Sequence of chain 1.G:
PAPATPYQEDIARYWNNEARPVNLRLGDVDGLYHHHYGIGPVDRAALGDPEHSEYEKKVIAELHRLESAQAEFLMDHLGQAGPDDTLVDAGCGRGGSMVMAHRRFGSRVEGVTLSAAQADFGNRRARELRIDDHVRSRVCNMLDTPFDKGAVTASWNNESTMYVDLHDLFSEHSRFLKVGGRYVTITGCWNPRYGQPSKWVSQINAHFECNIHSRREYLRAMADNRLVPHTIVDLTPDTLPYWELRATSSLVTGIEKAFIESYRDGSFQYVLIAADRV

The small molecule below binds the protein below.
Small molecule (SMILES): CC(C)=CCCC(C)=CCS[P](=O)(O)OP(=O)(O)O

Binding-site contacts:
Ligand atom O3A contacts residue PHE242 of chain 1.G at 3.8 Å.
Ligand atom O1A contacts residue ARG280 of chain 1.G at 2.8 Å (salt-bridge).
Ligand atom C5 contacts residue PHE242 of chain 1.G at 3.7 Å (hydrophobic).
Ligand atom PA contacts residue ARG280 of chain 1.G at 3.6 Å.
Ligand atom O1A contacts residue VAL56 of chain 1.G at 3.6 Å.
Ligand atom C4 contacts residue MET196 of chain 1.G at 3.8 Å (hydrophobic).
Ligand atom PB contacts residue MG1 of chain 1.PA at 3.3 Å.
Ligand atom O3B contacts residue MG1 of chain 1.PA at 2.1 Å.
Ligand atom O2A contacts residue ARG54 of chain 1.G at 2.6 Å (salt-bridge).
Ligand atom O1B contacts residue ARG54 of chain 1.G at 3.5 Å (salt-bridge).
Ligand atom C8 contacts residue GLU193 of chain 1.G at 3.7 Å.
Ligand atom PA contacts residue ASN57 of chain 1.G at 3.8 Å.
Ligand atom C8 contacts residue GLY222 of chain 1.G at 3.8 Å.
Ligand atom O3A contacts residue TYR71 of chain 1.G at 3.0 Å (h-bond).
Ligand atom O1A contacts residue ASN57 of chain 1.G at 3.2 Å (h-bond).
Ligand atom O1B contacts residue MG1 of chain 1.PA at 3.6 Å.
Ligand atom O3A contacts residue ARG280 of chain 1.G at 2.8 Å (salt-bridge).
Ligand atom O2B contacts residue ASN57 of chain 1.G at 3.5 Å (h-bond).
Ligand atom O2A contacts residue VAL56 of chain 1.G at 3.4 Å.
Ligand atom O3B contacts residue HIS69 of chain 1.G at 3.1 Å.
Ligand atom O2B contacts residue ARG54 of chain 1.G at 3.4 Å (salt-bridge).
Ligand atom O2B contacts residue TRP49 of chain 1.G at 3.2 Å.
Ligand atom O2B contacts residue HIS69 of chain 1.G at 2.8 Å (h-bond).
Ligand atom PB contacts residue HIS69 of chain 1.G at 3.7 Å.
Ligand atom C10 contacts residue TRP49 of chain 1.G at 3.5 Å (hydrophobic).
Ligand atom O1A contacts residue TYR71 of chain 1.G at 3.8 Å.
Ligand atom C2 contacts residue TYR71 of chain 1.G at 3.7 Å (hydrophobic).
Ligand atom S1 contacts residue HIS69 of chain 1.G at 3.5 Å (h-bond).
Ligand atom O3B contacts residue HIS70 of chain 1.G at 3.6 Å (h-bond).
Ligand atom O2A contacts residue ASN57 of chain 1.G at 3.0 Å (h-bond).
Ligand atom C9 contacts residue PHE302 of chain 1.G at 3.6 Å (hydrophobic).
Ligand atom O1B contacts residue TYR71 of chain 1.G at 3.6 Å.
Ligand atom C2 contacts residue PHE242 of chain 1.G at 3.7 Å (hydrophobic).
Ligand atom O1A contacts residue MG1 of chain 1.PA at 2.1 Å.
Ligand atom S1 contacts residue TYR71 of chain 1.G at 3.8 Å.
Ligand atom O3B contacts residue ASN57 of chain 1.G at 2.9 Å (h-bond).
Ligand atom C1 contacts residue PHE242 of chain 1.G at 3.5 Å (hydrophobic).
Ligand atom PA contacts residue MG1 of chain 1.PA at 3.3 Å.
Ligand atom C1 contacts residue TYR71 of chain 1.G at 3.7 Å (hydrophobic).
Ligand atom C10 contacts residue TYR197 of chain 1.G at 2.8 Å (hydrophobic).